Sequence of chain 42.A:
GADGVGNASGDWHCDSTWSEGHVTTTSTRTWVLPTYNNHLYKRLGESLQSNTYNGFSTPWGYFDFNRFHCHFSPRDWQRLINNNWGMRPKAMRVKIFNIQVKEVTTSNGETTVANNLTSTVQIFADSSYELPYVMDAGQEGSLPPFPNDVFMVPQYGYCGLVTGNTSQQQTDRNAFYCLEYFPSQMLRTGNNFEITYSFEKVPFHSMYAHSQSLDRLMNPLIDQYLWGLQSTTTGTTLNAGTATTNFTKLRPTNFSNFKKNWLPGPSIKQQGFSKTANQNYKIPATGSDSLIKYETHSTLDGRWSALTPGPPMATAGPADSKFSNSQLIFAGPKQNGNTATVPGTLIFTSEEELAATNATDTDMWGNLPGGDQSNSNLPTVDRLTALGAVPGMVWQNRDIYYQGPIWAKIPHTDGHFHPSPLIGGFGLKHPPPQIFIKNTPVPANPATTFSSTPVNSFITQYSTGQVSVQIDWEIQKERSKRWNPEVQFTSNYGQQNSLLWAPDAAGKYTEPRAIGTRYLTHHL

Binding-site contacts:
Ligand atom N7 contacts residue PRO419 of chain 42.A at 4.3 Å.
Ligand atom N6 contacts residue GLY427 of chain 42.A at 2.8 Å (h-bond).
Ligand atom C5 contacts residue SER420 of chain 42.A at 4.3 Å.
Ligand atom N1 contacts residue VAL202 of chain 42.A at 3.7 Å.
Ligand atom P contacts residue HIS416 of chain 42.A at 4.0 Å.
Ligand atom C2 contacts residue PRO419 of chain 42.A at 4.0 Å (hydrophobic).
Ligand atom C2 contacts residue VAL202 of chain 42.A at 4.3 Å (hydrophobic).
Ligand atom N7 contacts residue HIS418 of chain 42.A at 4.4 Å.
Ligand atom C1' contacts residue HIS418 of chain 42.A at 4.1 Å.
Ligand atom N6 contacts residue PRO419 of chain 42.A at 3.4 Å (h-bond).
Ligand atom N6 contacts residue VAL202 of chain 42.A at 4.0 Å.
Ligand atom N9 contacts residue PRO203 of chain 42.A at 4.2 Å.
Ligand atom O2P contacts residue HIS416 of chain 42.A at 2.8 Å (h-bond).
Ligand atom O4' contacts residue HIS418 of chain 42.A at 4.1 Å.
Ligand atom O2P contacts residue PRO419 of chain 42.A at 4.2 Å.
Ligand atom N9 contacts residue HIS418 of chain 42.A at 4.3 Å.
Ligand atom O4' contacts residue PRO419 of chain 42.A at 4.3 Å.
Ligand atom C6 contacts residue GLY427 of chain 42.A at 3.7 Å.
Ligand atom N6 contacts residue SER420 of chain 42.A at 4.0 Å.
Ligand atom N7 contacts residue SER420 of chain 42.A at 3.9 Å.
Ligand atom C6 contacts residue SER420 of chain 42.A at 4.3 Å.
Ligand atom C5 contacts residue PRO203 of chain 42.A at 4.3 Å (hydrophobic).
Ligand atom N6 contacts residue PHE426 of chain 42.A at 3.8 Å.
Ligand atom C6 contacts residue PRO419 of chain 42.A at 3.2 Å (hydrophobic).
Ligand atom N6 contacts residue GLY425 of chain 42.A at 4.1 Å.
Ligand atom O1P contacts residue HIS416 of chain 42.A at 4.2 Å.
Ligand atom C4 contacts residue PRO419 of chain 42.A at 4.2 Å (hydrophobic).
Ligand atom C2 contacts residue GLY427 of chain 42.A at 3.4 Å.
Ligand atom C6 contacts residue VAL202 of chain 42.A at 3.9 Å (hydrophobic).
Ligand atom N3 contacts residue PRO419 of chain 42.A at 4.3 Å.
Ligand atom C8 contacts residue HIS418 of chain 42.A at 3.7 Å.
Ligand atom N1 contacts residue PRO419 of chain 42.A at 3.5 Å (h-bond).
Ligand atom C4 contacts residue PRO203 of chain 42.A at 4.2 Å (hydrophobic).
Ligand atom C8 contacts residue PRO203 of chain 42.A at 4.4 Å (hydrophobic).
Ligand atom N3 contacts residue PRO203 of chain 42.A at 4.4 Å.
Ligand atom O5' contacts residue PRO419 of chain 42.A at 3.9 Å.
Ligand atom N1 contacts residue GLY427 of chain 42.A at 2.7 Å (h-bond).
Ligand atom C6 contacts residue PRO203 of chain 42.A at 4.4 Å (hydrophobic).
Ligand atom C5 contacts residue PRO419 of chain 42.A at 3.7 Å (hydrophobic).
Ligand atom C2' contacts residue PRO203 of chain 42.A at 4.0 Å (hydrophobic).

This small molecule binds to this protein.
Small molecule (SMILES): Nc1ncnc2c1ncn2[C@H]1C[C@H](O)[C@@H](COP(=O)(O)O)O1